Sequence of chain 1.L:
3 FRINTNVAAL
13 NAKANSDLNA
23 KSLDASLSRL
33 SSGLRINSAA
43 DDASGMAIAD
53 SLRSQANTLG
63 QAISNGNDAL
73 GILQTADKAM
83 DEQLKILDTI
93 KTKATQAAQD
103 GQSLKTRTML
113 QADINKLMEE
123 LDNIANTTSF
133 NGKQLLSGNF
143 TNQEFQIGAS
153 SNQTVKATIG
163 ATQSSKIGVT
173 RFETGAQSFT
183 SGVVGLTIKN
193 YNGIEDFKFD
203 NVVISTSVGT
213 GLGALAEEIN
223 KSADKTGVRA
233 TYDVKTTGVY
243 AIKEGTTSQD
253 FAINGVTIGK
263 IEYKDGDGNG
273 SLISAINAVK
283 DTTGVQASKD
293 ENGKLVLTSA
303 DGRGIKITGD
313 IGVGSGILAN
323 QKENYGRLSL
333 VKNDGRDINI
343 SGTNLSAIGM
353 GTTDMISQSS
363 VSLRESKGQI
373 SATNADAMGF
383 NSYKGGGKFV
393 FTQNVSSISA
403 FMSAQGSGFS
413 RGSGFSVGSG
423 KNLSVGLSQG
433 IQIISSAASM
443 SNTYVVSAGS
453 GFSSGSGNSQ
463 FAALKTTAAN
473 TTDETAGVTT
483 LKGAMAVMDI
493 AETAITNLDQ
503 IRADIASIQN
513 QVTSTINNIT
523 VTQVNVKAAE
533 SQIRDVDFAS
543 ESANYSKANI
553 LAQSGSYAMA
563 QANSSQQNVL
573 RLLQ

Binding-site contacts:
Ligand atom C1 contacts residue THR394 of chain 1.L at 1.8 Å.
Ligand atom C7 contacts residue THR394 of chain 1.L at 4.4 Å.
Ligand atom C8 contacts residue THR394 of chain 1.L at 3.9 Å.
Ligand atom O8 contacts residue ASN396 of chain 1.L at 3.3 Å (h-bond).
Ligand atom C4 contacts residue THR394 of chain 1.L at 3.8 Å.
Ligand atom O8 contacts residue ALA439 of chain 1.L at 4.2 Å.
Ligand atom C7 contacts residue ASN396 of chain 1.L at 4.4 Å.
Ligand atom O8 contacts residue THR394 of chain 1.L at 2.6 Å (h-bond).
Ligand atom C9 contacts residue ALA439 of chain 1.L at 4.4 Å (hydrophobic).
Ligand atom C6 contacts residue ASN396 of chain 1.L at 4.5 Å.
Ligand atom C3 contacts residue THR394 of chain 1.L at 2.5 Å.
Ligand atom O1B contacts residue ALA439 of chain 1.L at 4.0 Å.
Ligand atom O4 contacts residue THR394 of chain 1.L at 4.2 Å.
Ligand atom O8 contacts residue SER437 of chain 1.L at 4.4 Å.
Ligand atom C5 contacts residue THR394 of chain 1.L at 4.3 Å.
Ligand atom C2 contacts residue THR394 of chain 1.L at 1.4 Å.
Ligand atom C6 contacts residue THR394 of chain 1.L at 3.6 Å.
Ligand atom O1A contacts residue THR394 of chain 1.L at 2.3 Å (h-bond).
Ligand atom O8 contacts residue GLN395 of chain 1.L at 4.3 Å.
Ligand atom O1B contacts residue THR394 of chain 1.L at 2.7 Å (h-bond).
Ligand atom O6 contacts residue THR394 of chain 1.L at 2.6 Å (h-bond).
Ligand atom C8 contacts residue ASN396 of chain 1.L at 3.3 Å.
Ligand atom C9 contacts residue ASN396 of chain 1.L at 4.3 Å.

The small molecule below binds the protein below.
Small molecule (SMILES): C[C@H](O)[C@H](N)[C@@H]1O[C@](O)(C(=O)O)C[C@H](O)[C@@H]1N